The small molecule below binds the protein below.
Small molecule (SMILES): CO[C@@H]1[C@@H](OC(N)=O)[C@@H](O)[C@H](Oc2ccc3c(O)c(NC(=O)c4ccc(O)c(CC=C(C)C)c4)c(=O)oc3c2C)OC1(C)C

Sequence of chain 1.B:
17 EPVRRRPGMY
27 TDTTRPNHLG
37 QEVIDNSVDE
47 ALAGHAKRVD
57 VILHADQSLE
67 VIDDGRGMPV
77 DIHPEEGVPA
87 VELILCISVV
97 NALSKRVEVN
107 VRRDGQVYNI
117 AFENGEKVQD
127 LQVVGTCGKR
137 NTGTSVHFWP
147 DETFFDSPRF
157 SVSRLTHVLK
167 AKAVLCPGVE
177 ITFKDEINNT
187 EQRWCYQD

Binding-site contacts:
Ligand atom C4 contacts residue ARG72 of chain 1.B at 3.8 Å.
Ligand atom O10 contacts residue ARG72 of chain 1.B at 3.7 Å.
Ligand atom O10 contacts residue PRO75 of chain 1.B at 3.9 Å.
Ligand atom O3 contacts residue PRO75 of chain 1.B at 3.4 Å.
Ligand atom C8 contacts residue ARG72 of chain 1.B at 3.5 Å.
Ligand atom O3 contacts residue ALA86 of chain 1.B at 3.7 Å.
Ligand atom C10 contacts residue ARG72 of chain 1.B at 3.5 Å.
Ligand atom C16 contacts residue PRO75 of chain 1.B at 3.8 Å (hydrophobic).
Ligand atom C2 contacts residue GLU46 of chain 1.B at 3.6 Å.
Ligand atom C18 contacts residue ASP77 of chain 1.B at 3.1 Å.
Ligand atom C9 contacts residue ARG72 of chain 1.B at 3.4 Å.
Ligand atom C12 contacts residue ASP69 of chain 1.B at 3.7 Å.
Ligand atom C1 contacts residue ASN42 of chain 1.B at 3.5 Å.
Ligand atom C21 contacts residue PRO75 of chain 1.B at 3.7 Å (hydrophobic).
Ligand atom C5 contacts residue ARG72 of chain 1.B at 3.5 Å.
Ligand atom C2 contacts residue GLY73 of chain 1.B at 3.5 Å.
Ligand atom C11 contacts residue ARG72 of chain 1.B at 3.5 Å.
Ligand atom O1 contacts residue MET74 of chain 1.B at 3.7 Å.
Ligand atom N1 contacts residue ASP69 of chain 1.B at 2.6 Å (salt-bridge).
Ligand atom C22 contacts residue PRO75 of chain 1.B at 3.8 Å (hydrophobic).
Ligand atom C12 contacts residue ASN42 of chain 1.B at 3.6 Å.
Ligand atom O6 contacts residue ASP45 of chain 1.B at 3.8 Å.
Ligand atom O4 contacts residue GLU46 of chain 1.B at 3.1 Å.
Ligand atom O11 contacts residue ARG109 of chain 1.B at 3.0 Å (salt-bridge).
Ligand atom O3 contacts residue ASP77 of chain 1.B at 2.7 Å (salt-bridge).
Ligand atom C17 contacts residue PRO75 of chain 1.B at 3.5 Å (hydrophobic).
Ligand atom O8 contacts residue GLU46 of chain 1.B at 3.5 Å (salt-bridge).
Ligand atom C24 contacts residue PRO75 of chain 1.B at 3.9 Å (hydrophobic).
Ligand atom C1 contacts residue MET74 of chain 1.B at 3.9 Å (hydrophobic).
Ligand atom C3 contacts residue GLU46 of chain 1.B at 3.6 Å.
Ligand atom C29 contacts residue GLU46 of chain 1.B at 3.9 Å.
Ligand atom N1 contacts residue SER43 of chain 1.B at 3.8 Å.
Ligand atom C30 contacts residue GLU46 of chain 1.B at 3.8 Å.
Ligand atom C17 contacts residue ASP77 of chain 1.B at 3.6 Å.
Ligand atom C3 contacts residue ARG72 of chain 1.B at 3.6 Å.
Ligand atom C29 contacts residue ASN42 of chain 1.B at 3.4 Å.
Ligand atom C18 contacts residue PRO75 of chain 1.B at 3.8 Å (hydrophobic).
Ligand atom O6 contacts residue ASN42 of chain 1.B at 2.6 Å (h-bond).
Ligand atom C24 contacts residue ILE90 of chain 1.B at 3.3 Å (hydrophobic).
Ligand atom O5 contacts residue ASN42 of chain 1.B at 3.3 Å (h-bond).